A protein and the small-molecule ligand that binds it are described below.
Small molecule (SMILES): CC[C@H](C)[C@H](N)C(=O)O

Binding-site contacts:
Ligand atom CD1 contacts residue MET82 of chain 1.A at 3.6 Å (hydrophobic).
Ligand atom CG2 contacts residue PRO116 of chain 1.A at 3.7 Å (hydrophobic).
Ligand atom C contacts residue ARG78 of chain 1.A at 3.0 Å.
Ligand atom O contacts residue PHE115 of chain 1.A at 4.2 Å.
Ligand atom CA contacts residue PHE115 of chain 1.A at 4.3 Å (hydrophobic).
Ligand atom N contacts residue PRO117 of chain 1.A at 4.2 Å.
Ligand atom CB contacts residue PHE115 of chain 1.A at 4.3 Å (hydrophobic).
Ligand atom O contacts residue PRO117 of chain 1.A at 3.2 Å.
Ligand atom CB contacts residue VAL114 of chain 1.A at 3.6 Å (hydrophobic).
Ligand atom CB contacts residue TYR92 of chain 1.A at 4.4 Å (hydrophobic).
Ligand atom N contacts residue TYR92 of chain 1.A at 4.1 Å.
Ligand atom CD1 contacts residue PRO89 of chain 1.A at 4.4 Å (hydrophobic).
Ligand atom CG1 contacts residue VAL114 of chain 1.A at 4.4 Å (hydrophobic).
Ligand atom CA contacts residue THR113 of chain 1.A at 3.6 Å.
Ligand atom CG2 contacts residue PHE115 of chain 1.A at 3.6 Å (hydrophobic).
Ligand atom N contacts residue VAL114 of chain 1.A at 4.3 Å.
Ligand atom N contacts residue THR113 of chain 1.A at 2.7 Å (h-bond).
Ligand atom CA contacts residue TYR92 of chain 1.A at 3.8 Å (hydrophobic).
Ligand atom CG1 contacts residue PRO89 of chain 1.A at 4.0 Å (hydrophobic).
Ligand atom CD1 contacts residue VAL114 of chain 1.A at 4.0 Å (hydrophobic).
Ligand atom OXT contacts residue PRO89 of chain 1.A at 3.8 Å.
Ligand atom CG2 contacts residue VAL114 of chain 1.A at 3.3 Å (hydrophobic).
Ligand atom CG1 contacts residue MET82 of chain 1.A at 3.8 Å (hydrophobic).
Ligand atom CG2 contacts residue MET82 of chain 1.A at 4.0 Å (hydrophobic).
Ligand atom CB contacts residue THR113 of chain 1.A at 3.9 Å.
Ligand atom CG2 contacts residue ILE79 of chain 1.A at 4.5 Å (hydrophobic).
Ligand atom N contacts residue PHE115 of chain 1.A at 3.3 Å (h-bond).
Ligand atom OXT contacts residue ARG78 of chain 1.A at 2.2 Å (salt-bridge).
Ligand atom O contacts residue ARG78 of chain 1.A at 2.9 Å (salt-bridge).
Ligand atom CD1 contacts residue PHE57 of chain 1.A at 4.2 Å (hydrophobic).
Ligand atom CD1 contacts residue ILE88 of chain 1.A at 4.1 Å (hydrophobic).
Ligand atom CA contacts residue ARG78 of chain 1.A at 4.4 Å.
Ligand atom CG1 contacts residue TYR92 of chain 1.A at 3.7 Å (hydrophobic).
Ligand atom O contacts residue PRO116 of chain 1.A at 4.3 Å.
Ligand atom OXT contacts residue MET82 of chain 1.A at 4.4 Å.
Ligand atom CD1 contacts residue TYR92 of chain 1.A at 4.0 Å (hydrophobic).
Ligand atom C contacts residue PRO117 of chain 1.A at 4.3 Å (hydrophobic).
Ligand atom CG2 contacts residue ARG78 of chain 1.A at 4.3 Å.

Sequence of chain 1.A:
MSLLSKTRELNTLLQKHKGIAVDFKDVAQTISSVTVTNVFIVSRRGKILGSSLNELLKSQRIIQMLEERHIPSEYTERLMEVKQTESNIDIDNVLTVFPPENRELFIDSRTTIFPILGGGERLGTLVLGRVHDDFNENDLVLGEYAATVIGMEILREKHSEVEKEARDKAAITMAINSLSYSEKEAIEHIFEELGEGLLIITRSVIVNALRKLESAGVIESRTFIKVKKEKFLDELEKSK